A small-molecule ligand and the protein it binds are described below.
Small molecule (SMILES): CC[C@H](C)CCCCCCCCCCCCC(=O)O

Sequence of chain 1.A:
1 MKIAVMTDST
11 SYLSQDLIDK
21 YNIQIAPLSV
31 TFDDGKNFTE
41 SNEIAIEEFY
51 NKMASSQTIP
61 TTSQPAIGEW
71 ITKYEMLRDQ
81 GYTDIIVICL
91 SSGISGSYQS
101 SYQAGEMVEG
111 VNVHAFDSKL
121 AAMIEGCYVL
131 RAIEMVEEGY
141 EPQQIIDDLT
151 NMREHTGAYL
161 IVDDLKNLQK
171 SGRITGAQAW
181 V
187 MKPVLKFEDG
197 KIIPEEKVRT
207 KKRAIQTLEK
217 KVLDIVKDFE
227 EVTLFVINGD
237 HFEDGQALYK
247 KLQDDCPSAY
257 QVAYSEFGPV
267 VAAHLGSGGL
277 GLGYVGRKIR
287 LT

Binding-site contacts:
Ligand atom C07 contacts residue LEU271 of chain 1.A at 3.7 Å (hydrophobic).
Ligand atom C15 contacts residue HIS270 of chain 1.A at 3.7 Å.
Ligand atom O01 contacts residue THR62 of chain 1.A at 2.7 Å (h-bond).
Ligand atom C04 contacts residue HIS270 of chain 1.A at 3.7 Å.
Ligand atom O02 contacts residue GLN64 of chain 1.A at 3.6 Å.
Ligand atom C12 contacts residue ALA158 of chain 1.A at 3.8 Å (hydrophobic).
Ligand atom C15 contacts residue ILE94 of chain 1.A at 3.4 Å (hydrophobic).
Ligand atom C02 contacts residue HIS270 of chain 1.A at 3.8 Å.
Ligand atom C11 contacts residue PHE263 of chain 1.A at 3.8 Å (hydrophobic).
Ligand atom C06 contacts residue ILE198 of chain 1.A at 3.9 Å (hydrophobic).
Ligand atom C17 contacts residue GLN64 of chain 1.A at 3.8 Å.
Ligand atom C16 contacts residue SER95 of chain 1.A at 3.8 Å.
Ligand atom C17 contacts residue SER95 of chain 1.A at 3.5 Å.
Ligand atom C02 contacts residue ILE94 of chain 1.A at 3.8 Å (hydrophobic).
Ligand atom C17 contacts residue THR62 of chain 1.A at 3.5 Å.
Ligand atom C16 contacts residue LEU28 of chain 1.A at 3.7 Å (hydrophobic).
Ligand atom C08 contacts residue ALA121 of chain 1.A at 3.7 Å (hydrophobic).
Ligand atom C12 contacts residue ILE233 of chain 1.A at 3.9 Å (hydrophobic).
Ligand atom C07 contacts residue VAL267 of chain 1.A at 3.9 Å (hydrophobic).
Ligand atom C15 contacts residue SER95 of chain 1.A at 3.9 Å.
Ligand atom C13 contacts residue LEU160 of chain 1.A at 3.7 Å (hydrophobic).
Ligand atom C14 contacts residue ALA158 of chain 1.A at 3.9 Å (hydrophobic).
Ligand atom C13 contacts residue ALA158 of chain 1.A at 3.7 Å (hydrophobic).
Ligand atom C03 contacts residue ILE94 of chain 1.A at 3.9 Å (hydrophobic).
Ligand atom C16 contacts residue VAL266 of chain 1.A at 3.9 Å (hydrophobic).
Ligand atom C13 contacts residue TYR159 of chain 1.A at 3.7 Å (hydrophobic).
Ligand atom O01 contacts residue GLN64 of chain 1.A at 3.6 Å (h-bond).
Ligand atom O01 contacts residue SER63 of chain 1.A at 3.5 Å (h-bond).
Ligand atom O02 contacts residue SER95 of chain 1.A at 2.5 Å (h-bond).
Ligand atom C09 contacts residue PHE263 of chain 1.A at 3.7 Å (hydrophobic).
Ligand atom C14 contacts residue ILE233 of chain 1.A at 3.7 Å (hydrophobic).
Ligand atom C14 contacts residue GLY277 of chain 1.A at 3.9 Å.
Ligand atom C09 contacts residue PHE193 of chain 1.A at 3.8 Å (hydrophobic).
Ligand atom C08 contacts residue PHE193 of chain 1.A at 3.7 Å (hydrophobic).
Ligand atom C14 contacts residue LEU278 of chain 1.A at 3.8 Å (hydrophobic).
Ligand atom C13 contacts residue GLY277 of chain 1.A at 3.8 Å.
Ligand atom C01 contacts residue HIS270 of chain 1.A at 3.6 Å.
Ligand atom C14 contacts residue GLY279 of chain 1.A at 3.4 Å.
Ligand atom C16 contacts residue THR62 of chain 1.A at 3.5 Å.
Ligand atom C03 contacts residue HIS270 of chain 1.A at 3.8 Å.